Binding-site contacts:
Ligand atom C7' contacts residue LYS89 of chain 1.D at 3.6 Å.
Ligand atom C2B contacts residue GLU269 of chain 1.D at 3.3 Å.
Ligand atom C1' contacts residue ASN171 of chain 1.D at 3.5 Å.
Ligand atom N3 contacts residue THR194 of chain 1.D at 2.8 Å (h-bond).
Ligand atom C5 contacts residue LYS266 of chain 1.D at 3.4 Å.
Ligand atom O2' contacts residue GLU269 of chain 1.D at 3.0 Å (salt-bridge).
Ligand atom O2B contacts residue ARG202 of chain 1.D at 3.0 Å (salt-bridge).
Ligand atom O4 contacts residue LEU182 of chain 1.D at 3.2 Å.
Ligand atom O2 contacts residue VAL195 of chain 1.D at 3.6 Å.
Ligand atom O6' contacts residue ASN171 of chain 1.D at 2.7 Å (h-bond).
Ligand atom O2 contacts residue THR196 of chain 1.D at 3.1 Å (h-bond).
Ligand atom O2A contacts residue ASN171 of chain 1.D at 3.2 Å (h-bond).
Ligand atom C1B contacts residue THR196 of chain 1.D at 3.6 Å.
Ligand atom O4' contacts residue TYR139 of chain 1.D at 3.0 Å.
Ligand atom O2B contacts residue ASN171 of chain 1.D at 2.7 Å (h-bond).
Ligand atom N2' contacts residue LYS89 of chain 1.D at 3.1 Å (salt-bridge).
Ligand atom C2' contacts residue NAP1 of chain 1.P at 3.5 Å.
Ligand atom O4' contacts residue SER129 of chain 1.D at 2.6 Å (h-bond).
Ligand atom C2B contacts residue THR196 of chain 1.D at 3.6 Å.
Ligand atom C3' contacts residue LYS89 of chain 1.D at 3.3 Å.
Ligand atom O3B contacts residue ARG202 of chain 1.D at 3.6 Å (salt-bridge).
Ligand atom O4B contacts residue VAL179 of chain 1.D at 3.3 Å.
Ligand atom O7' contacts residue NAP1 of chain 1.P at 3.2 Å (h-bond).
Ligand atom O2' contacts residue MET200 of chain 1.D at 3.3 Å (h-bond).
Ligand atom O4 contacts residue THR194 of chain 1.D at 3.3 Å.
Ligand atom O4' contacts residue ALA131 of chain 1.D at 3.3 Å.
Ligand atom O6' contacts residue ASN130 of chain 1.D at 3.6 Å (h-bond).
Ligand atom C6' contacts residue SER129 of chain 1.D at 3.2 Å.
Ligand atom O1A contacts residue VAL179 of chain 1.D at 3.5 Å (h-bond).
Ligand atom O3' contacts residue LYS89 of chain 1.D at 2.6 Å (salt-bridge).
Ligand atom O2' contacts residue THR196 of chain 1.D at 2.6 Å (h-bond).
Ligand atom O1A contacts residue SER178 of chain 1.D at 3.6 Å.
Ligand atom PB contacts residue ASN171 of chain 1.D at 3.6 Å.
Ligand atom O2A contacts residue VAL179 of chain 1.D at 3.3 Å (h-bond).
Ligand atom O2A contacts residue SER178 of chain 1.D at 3.5 Å.
Ligand atom O3' contacts residue TYR139 of chain 1.D at 3.0 Å (h-bond).
Ligand atom O7' contacts residue LYS89 of chain 1.D at 3.0 Å (salt-bridge).
Ligand atom C4' contacts residue SER129 of chain 1.D at 3.1 Å.
Ligand atom O5' contacts residue ASN171 of chain 1.D at 3.2 Å (h-bond).
Ligand atom O2 contacts residue THR194 of chain 1.D at 3.6 Å (h-bond).

A protein and the small-molecule ligand that binds it are described below.
Small molecule (SMILES): CC(=O)N[C@H]1[C@@H](O[P](=O)(O)O[P](=O)(O)OC[C@H]2O[C@@H](n3ccc(=O)[nH]c3=O)[C@H](O)[C@@H]2O)O[C@H](CO)[C@@H](O)[C@@H]1O

Sequence of chain 1.D:
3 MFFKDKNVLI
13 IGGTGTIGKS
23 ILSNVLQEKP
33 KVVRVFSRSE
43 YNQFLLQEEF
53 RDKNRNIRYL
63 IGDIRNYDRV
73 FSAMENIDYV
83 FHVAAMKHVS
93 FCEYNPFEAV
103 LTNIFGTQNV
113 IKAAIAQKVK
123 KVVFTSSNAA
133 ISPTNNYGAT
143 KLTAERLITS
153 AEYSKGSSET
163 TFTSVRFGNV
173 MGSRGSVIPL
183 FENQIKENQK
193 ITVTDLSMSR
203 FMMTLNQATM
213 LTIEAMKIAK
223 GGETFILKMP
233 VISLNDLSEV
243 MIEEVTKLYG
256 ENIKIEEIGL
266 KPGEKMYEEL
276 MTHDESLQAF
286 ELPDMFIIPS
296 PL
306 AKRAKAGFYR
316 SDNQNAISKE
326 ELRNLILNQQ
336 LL